Binding-site contacts:
Ligand atom C4 contacts residue ASN358 of chain 32.F at 4.2 Å.
Ligand atom C1 contacts residue ASN358 of chain 32.F at 1.4 Å.
Ligand atom O7 contacts residue SER345 of chain 32.F at 4.2 Å.
Ligand atom O7 contacts residue ASN358 of chain 32.F at 3.3 Å (h-bond).
Ligand atom C5 contacts residue ASN358 of chain 32.F at 3.6 Å.
Ligand atom O5 contacts residue ASN358 of chain 32.F at 2.4 Å (h-bond).
Ligand atom C2 contacts residue ASN358 of chain 32.F at 2.5 Å.
Ligand atom C7 contacts residue ASN358 of chain 32.F at 3.4 Å.
Ligand atom O7 contacts residue SER343 of chain 32.F at 4.3 Å.
Ligand atom N2 contacts residue ASN358 of chain 32.F at 2.9 Å (h-bond).
Ligand atom C3 contacts residue ASN358 of chain 32.F at 3.8 Å.

Sequence of chain 32.F:
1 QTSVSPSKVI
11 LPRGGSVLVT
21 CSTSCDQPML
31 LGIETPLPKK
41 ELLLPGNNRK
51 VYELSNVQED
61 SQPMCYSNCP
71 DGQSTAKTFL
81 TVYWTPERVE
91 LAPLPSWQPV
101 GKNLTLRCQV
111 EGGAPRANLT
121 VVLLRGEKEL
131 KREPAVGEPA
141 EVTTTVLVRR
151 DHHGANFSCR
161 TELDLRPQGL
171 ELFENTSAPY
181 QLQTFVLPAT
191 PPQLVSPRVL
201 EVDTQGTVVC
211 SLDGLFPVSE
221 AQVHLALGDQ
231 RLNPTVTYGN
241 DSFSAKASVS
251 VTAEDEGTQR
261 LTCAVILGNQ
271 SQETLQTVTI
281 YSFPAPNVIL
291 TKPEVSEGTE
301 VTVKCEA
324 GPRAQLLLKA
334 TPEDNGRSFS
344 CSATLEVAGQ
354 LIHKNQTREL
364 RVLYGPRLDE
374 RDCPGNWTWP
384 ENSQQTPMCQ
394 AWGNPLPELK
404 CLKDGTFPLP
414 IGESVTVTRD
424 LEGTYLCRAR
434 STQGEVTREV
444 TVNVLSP

This small molecule binds to this protein.
Small molecule (SMILES): CC(=O)N[C@@H]1[C@@H](O)[C@H](O)[C@@H](CO)O[C@H]1O